Sequence of chain 1.A:
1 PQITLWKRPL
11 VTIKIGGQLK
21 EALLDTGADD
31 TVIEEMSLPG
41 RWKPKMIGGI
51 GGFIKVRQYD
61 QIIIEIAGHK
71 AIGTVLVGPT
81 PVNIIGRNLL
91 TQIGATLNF

Binding-site contacts:
Ligand atom C36 contacts residue ILE50 of chain 1.B at 3.6 Å (hydrophobic).
Ligand atom C17 contacts residue ASP25 of chain 1.A at 3.3 Å.
Ligand atom O26 contacts residue ALA28 of chain 1.B at 3.7 Å.
Ligand atom C27 contacts residue ASP29 of chain 1.B at 3.6 Å.
Ligand atom C34 contacts residue VAL82 of chain 1.A at 3.3 Å (hydrophobic).
Ligand atom C4 contacts residue ILE84 of chain 1.A at 3.3 Å (hydrophobic).
Ligand atom O26 contacts residue ASP30 of chain 1.B at 3.3 Å (salt-bridge).
Ligand atom O23 contacts residue ALA28 of chain 1.B at 3.6 Å.
Ligand atom C3 contacts residue ASP30 of chain 1.A at 3.2 Å.
Ligand atom C12 contacts residue GLY27 of chain 1.A at 3.4 Å.
Ligand atom C37 contacts residue ILE50 of chain 1.B at 3.7 Å (hydrophobic).
Ligand atom C35 contacts residue GLY48 of chain 1.B at 3.7 Å.
Ligand atom C3 contacts residue VAL32 of chain 1.A at 3.3 Å (hydrophobic).
Ligand atom C3 contacts residue ALA28 of chain 1.A at 3.5 Å (hydrophobic).
Ligand atom O28 contacts residue ASP29 of chain 1.B at 3.0 Å (salt-bridge).
Ligand atom C4 contacts residue ALA28 of chain 1.A at 3.6 Å (hydrophobic).
Ligand atom C15 contacts residue GLY27 of chain 1.A at 3.7 Å.
Ligand atom O10 contacts residue ILE50 of chain 1.B at 3.1 Å.
Ligand atom C33 contacts residue VAL82 of chain 1.A at 3.5 Å (hydrophobic).
Ligand atom C36 contacts residue GLY49 of chain 1.B at 3.4 Å.
Ligand atom N20 contacts residue GLY27 of chain 1.B at 3.2 Å (h-bond).
Ligand atom C30 contacts residue GLY48 of chain 1.B at 2.9 Å.
Ligand atom O9 contacts residue ILE50 of chain 1.B at 3.6 Å.
Ligand atom O10 contacts residue GLY49 of chain 1.A at 2.9 Å.
Ligand atom C33 contacts residue GLY27 of chain 1.B at 3.5 Å.
Ligand atom C13 contacts residue GLY27 of chain 1.A at 3.6 Å.
Ligand atom O9 contacts residue ILE84 of chain 1.A at 3.6 Å.
Ligand atom C29 contacts residue GLY27 of chain 1.B at 3.6 Å.
Ligand atom O18 contacts residue GLY27 of chain 1.B at 3.4 Å.
Ligand atom O26 contacts residue ASP29 of chain 1.B at 3.1 Å (salt-bridge).
Ligand atom C6 contacts residue GLY48 of chain 1.A at 3.4 Å.
Ligand atom C35 contacts residue VAL82 of chain 1.A at 3.5 Å (hydrophobic).
Ligand atom C31 contacts residue GLY48 of chain 1.B at 3.4 Å.
Ligand atom C32 contacts residue ASP25 of chain 1.A at 3.2 Å.
Ligand atom C36 contacts residue PRO81 of chain 1.A at 3.7 Å (hydrophobic).
Ligand atom O18 contacts residue ASP25 of chain 1.B at 2.8 Å (salt-bridge).
Ligand atom O18 contacts residue ASP25 of chain 1.A at 2.6 Å (salt-bridge).
Ligand atom C16 contacts residue ASP25 of chain 1.A at 3.1 Å.
Ligand atom N1 contacts residue ASP30 of chain 1.A at 2.7 Å (salt-bridge).
Ligand atom C17 contacts residue ASP25 of chain 1.B at 3.4 Å.

A small-molecule ligand and the protein it binds are described below.
Small molecule (SMILES): CC(C)CN(C[C@@H](O)[C@H](Cc1ccccc1)NC(=O)O[C@H]1CO[C@H]2OCC[C@H]21)S(=O)(=O)c1ccc(N)cc1

Sequence of chain 1.B:
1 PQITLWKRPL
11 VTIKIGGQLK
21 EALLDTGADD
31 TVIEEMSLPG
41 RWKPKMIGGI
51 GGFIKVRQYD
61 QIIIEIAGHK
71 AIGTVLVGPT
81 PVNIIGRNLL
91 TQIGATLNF